This protein binds this small molecule.
Small molecule (SMILES): O=C(O)Cc1cc(I)c(Oc2ccc(O)c(I)c2)c(I)c1

Sequence of chain 2.A:
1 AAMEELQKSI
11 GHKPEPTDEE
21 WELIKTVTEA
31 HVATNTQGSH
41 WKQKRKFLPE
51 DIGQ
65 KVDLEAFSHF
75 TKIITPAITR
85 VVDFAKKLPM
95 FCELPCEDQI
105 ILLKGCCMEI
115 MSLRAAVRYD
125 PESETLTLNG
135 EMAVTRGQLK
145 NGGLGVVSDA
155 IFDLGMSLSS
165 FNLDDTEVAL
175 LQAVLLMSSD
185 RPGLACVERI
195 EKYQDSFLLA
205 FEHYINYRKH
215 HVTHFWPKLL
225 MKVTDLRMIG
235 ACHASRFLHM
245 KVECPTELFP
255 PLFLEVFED

Binding-site contacts:
Ligand atom C8 contacts residue LEU148 of chain 2.A at 3.6 Å (hydrophobic).
Ligand atom I2 contacts residue PHE71 of chain 2.A at 3.8 Å.
Ligand atom I3 contacts residue MET112 of chain 2.A at 3.9 Å.
Ligand atom C13 contacts residue ASN133 of chain 2.A at 3.8 Å.
Ligand atom C3 contacts residue ALA81 of chain 2.A at 3.7 Å (hydrophobic).
Ligand atom C6 contacts residue LEU148 of chain 2.A at 3.8 Å (hydrophobic).
Ligand atom O4 contacts residue ARG118 of chain 2.A at 3.8 Å.
Ligand atom I1 contacts residue ILE77 of chain 2.A at 3.8 Å.
Ligand atom C14 contacts residue ARG122 of chain 2.A at 3.6 Å.
Ligand atom O1 contacts residue PHE257 of chain 2.A at 3.6 Å.
Ligand atom C10 contacts residue HIS237 of chain 2.A at 3.4 Å.
Ligand atom O1 contacts residue HIS237 of chain 2.A at 2.6 Å (h-bond).
Ligand atom C11 contacts residue MET115 of chain 2.A at 3.2 Å (hydrophobic).
Ligand atom O3 contacts residue ASN133 of chain 2.A at 2.9 Å (h-bond).
Ligand atom I3 contacts residue ILE155 of chain 2.A at 3.5 Å.
Ligand atom C7 contacts residue LEU132 of chain 2.A at 3.8 Å (hydrophobic).
Ligand atom O4 contacts residue ASN133 of chain 2.A at 3.7 Å.
Ligand atom O1 contacts residue MET244 of chain 2.A at 3.5 Å.
Ligand atom C1 contacts residue ASN133 of chain 2.A at 4.0 Å.
Ligand atom I1 contacts residue ILE78 of chain 2.A at 3.8 Å.
Ligand atom C5 contacts residue LEU132 of chain 2.A at 3.8 Å (hydrophobic).
Ligand atom C11 contacts residue ALA119 of chain 2.A at 3.7 Å (hydrophobic).
Ligand atom O3 contacts residue ARG122 of chain 2.A at 2.9 Å (salt-bridge).
Ligand atom C12 contacts residue MET112 of chain 2.A at 3.7 Å (hydrophobic).
Ligand atom C10 contacts residue MET112 of chain 2.A at 3.6 Å (hydrophobic).
Ligand atom C14 contacts residue ASN133 of chain 2.A at 3.4 Å.
Ligand atom O3 contacts residue ALA119 of chain 2.A at 3.9 Å.
Ligand atom O3 contacts residue THR131 of chain 2.A at 3.9 Å.
Ligand atom O1 contacts residue LEU148 of chain 2.A at 3.7 Å.
Ligand atom C14 contacts residue MET115 of chain 2.A at 4.0 Å (hydrophobic).
Ligand atom C1 contacts residue MET115 of chain 2.A at 3.8 Å (hydrophobic).
Ligand atom C13 contacts residue MET115 of chain 2.A at 3.5 Å (hydrophobic).
Ligand atom I2 contacts residue MET244 of chain 2.A at 3.8 Å.
Ligand atom C8 contacts residue HIS237 of chain 2.A at 3.4 Å.
Ligand atom C14 contacts residue ARG118 of chain 2.A at 4.1 Å.
Ligand atom C13 contacts residue ALA81 of chain 2.A at 4.0 Å (hydrophobic).
Ligand atom C3 contacts residue ASN133 of chain 2.A at 3.4 Å.
Ligand atom O3 contacts residue LEU132 of chain 2.A at 3.5 Å.
Ligand atom O4 contacts residue ARG122 of chain 2.A at 3.2 Å (salt-bridge).
Ligand atom I1 contacts residue PHE74 of chain 2.A at 3.3 Å.